This small molecule binds to this protein.
Small molecule (SMILES): CC(=O)N[C@H]1[C@H](O[C@H]2[C@H](O)[C@@H](NC(C)=O)CO[C@@H]2CO)O[C@H](CO)[C@@H](O[C@@H]2O[C@H](CO[C@H]3O[C@H](CO)[C@@H](O)[C@H](O)[C@@H]3O)[C@@H](O)[C@H](O[C@H]3O[C@H](CO)[C@@H](O)[C@H](O)[C@@H]3O)[C@@H]2O)[C@@H]1O

Binding-site contacts:
Ligand atom C1 contacts residue ASN91 of chain 1.E at 4.2 Å.
Ligand atom C8 contacts residue ASN301 of chain 1.A at 3.7 Å.
Ligand atom O7 contacts residue THR267 of chain 1.A at 4.2 Å.
Ligand atom C3 contacts residue TRP92 of chain 1.E at 4.3 Å (hydrophobic).
Ligand atom O5 contacts residue ASN301 of chain 1.A at 2.5 Å (h-bond).
Ligand atom C3 contacts residue ASN301 of chain 1.A at 3.8 Å.
Ligand atom O6 contacts residue ASN91 of chain 1.E at 3.6 Å (h-bond).
Ligand atom O7 contacts residue ARG296 of chain 1.A at 2.6 Å (salt-bridge).
Ligand atom C6 contacts residue ASN91 of chain 1.E at 4.3 Å.
Ligand atom O5 contacts residue ASN91 of chain 1.E at 3.4 Å (h-bond).
Ligand atom C7 contacts residue ASN301 of chain 1.A at 3.4 Å.
Ligand atom C8 contacts residue TYR59 of chain 1.F at 3.6 Å (hydrophobic).
Ligand atom O7 contacts residue ASP115 of chain 1.F at 3.9 Å.
Ligand atom N2 contacts residue NAG1 of chain 1.P at 3.9 Å.
Ligand atom C4 contacts residue ASN301 of chain 1.A at 4.3 Å.
Ligand atom O3 contacts residue THR65 of chain 1.F at 4.4 Å.
Ligand atom O7 contacts residue ARG412 of chain 1.A at 3.8 Å.
Ligand atom O7 contacts residue ASN301 of chain 1.A at 4.3 Å.
Ligand atom C2 contacts residue ASN301 of chain 1.A at 2.4 Å.
Ligand atom C7 contacts residue ASN265 of chain 1.A at 4.1 Å.
Ligand atom C1 contacts residue HIS299 of chain 1.A at 3.5 Å.
Ligand atom C6 contacts residue TRP92 of chain 1.E at 4.3 Å (hydrophobic).
Ligand atom C7 contacts residue ARG296 of chain 1.A at 3.4 Å.
Ligand atom O6 contacts residue THR383 of chain 1.A at 4.2 Å.
Ligand atom O3 contacts residue TYR59 of chain 1.F at 4.0 Å.
Ligand atom C5 contacts residue HIS299 of chain 1.A at 4.1 Å.
Ligand atom C7 contacts residue ASP115 of chain 1.F at 4.0 Å.
Ligand atom O4 contacts residue TYR59 of chain 1.F at 4.0 Å.
Ligand atom C1 contacts residue ASN301 of chain 1.A at 1.4 Å.
Ligand atom C8 contacts residue ASP115 of chain 1.F at 3.4 Å.
Ligand atom O4 contacts residue TRP92 of chain 1.E at 3.0 Å.
Ligand atom O3 contacts residue TRP92 of chain 1.E at 3.9 Å.
Ligand atom N2 contacts residue ASN301 of chain 1.A at 2.8 Å (h-bond).
Ligand atom C8 contacts residue HIS299 of chain 1.A at 3.6 Å.
Ligand atom C5 contacts residue ASN301 of chain 1.A at 3.7 Å.
Ligand atom C8 contacts residue ARG296 of chain 1.A at 3.7 Å.
Ligand atom O5 contacts residue HIS299 of chain 1.A at 3.9 Å.
Ligand atom C8 contacts residue THR267 of chain 1.A at 3.5 Å.
Ligand atom C3 contacts residue TYR59 of chain 1.F at 3.8 Å (hydrophobic).
Ligand atom O7 contacts residue ASN265 of chain 1.A at 3.3 Å.

Sequence of chain 1.A:
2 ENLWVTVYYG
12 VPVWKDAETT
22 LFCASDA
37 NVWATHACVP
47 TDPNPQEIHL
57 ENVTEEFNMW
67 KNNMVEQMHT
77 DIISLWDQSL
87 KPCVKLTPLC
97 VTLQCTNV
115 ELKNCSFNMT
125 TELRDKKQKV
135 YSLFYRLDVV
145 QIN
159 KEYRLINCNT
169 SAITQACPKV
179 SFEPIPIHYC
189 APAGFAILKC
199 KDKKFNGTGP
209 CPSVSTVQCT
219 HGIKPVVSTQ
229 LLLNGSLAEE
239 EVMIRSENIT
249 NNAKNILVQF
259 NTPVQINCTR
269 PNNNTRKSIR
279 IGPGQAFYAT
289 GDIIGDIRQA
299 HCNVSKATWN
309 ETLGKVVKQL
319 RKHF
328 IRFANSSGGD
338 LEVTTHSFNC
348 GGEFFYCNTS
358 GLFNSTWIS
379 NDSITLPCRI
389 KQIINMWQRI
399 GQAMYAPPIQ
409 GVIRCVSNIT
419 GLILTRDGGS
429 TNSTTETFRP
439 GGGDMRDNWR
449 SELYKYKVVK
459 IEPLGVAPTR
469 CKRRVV

Sequence of chain 1.F:
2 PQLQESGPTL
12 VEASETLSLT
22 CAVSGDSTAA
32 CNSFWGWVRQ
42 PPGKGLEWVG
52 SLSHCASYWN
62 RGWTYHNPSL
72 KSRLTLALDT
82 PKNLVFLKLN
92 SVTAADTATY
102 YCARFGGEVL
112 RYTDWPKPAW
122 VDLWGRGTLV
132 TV

Sequence of chain 1.E:
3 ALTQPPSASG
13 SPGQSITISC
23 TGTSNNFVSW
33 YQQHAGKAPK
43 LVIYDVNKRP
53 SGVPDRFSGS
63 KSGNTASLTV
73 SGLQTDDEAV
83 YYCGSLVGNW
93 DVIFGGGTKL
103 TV